This small molecule binds to this protein.
Small molecule (SMILES): O=c1[nH]cnc2c1ncn2[C@@H]1O[C@H](COP(=O)(O)O)[C@@H](O)[C@H]1O

Binding-site contacts:
Ligand atom P contacts residue SER378 of chain 1.C at 3.6 Å.
Ligand atom O3P contacts residue GLY436 of chain 1.C at 2.8 Å (h-bond).
Ligand atom O6 contacts residue GLY462 of chain 1.C at 3.3 Å.
Ligand atom C5' contacts residue MET119 of chain 1.C at 3.6 Å (hydrophobic).
Ligand atom O1P contacts residue GLY377 of chain 1.C at 3.3 Å.
Ligand atom N1 contacts residue GLN490 of chain 1.C at 2.9 Å (h-bond).
Ligand atom O2P contacts residue SER437 of chain 1.C at 2.8 Å (h-bond).
Ligand atom C5 contacts residue MET463 of chain 1.C at 3.6 Å (hydrophobic).
Ligand atom O2P contacts residue SER378 of chain 1.C at 2.6 Å (h-bond).
Ligand atom C4 contacts residue ILE379 of chain 1.C at 3.6 Å (hydrophobic).
Ligand atom O1P contacts residue SER437 of chain 1.C at 3.6 Å.
Ligand atom C4 contacts residue NAD1 of chain 1.W at 3.6 Å.
Ligand atom O3P contacts residue SER437 of chain 1.C at 3.3 Å (h-bond).
Ligand atom C3' contacts residue ASP413 of chain 1.C at 3.5 Å.
Ligand atom O1P contacts residue GLY415 of chain 1.C at 3.0 Å (h-bond).
Ligand atom C8 contacts residue MET119 of chain 1.C at 3.4 Å (hydrophobic).
Ligand atom O6 contacts residue GLY491 of chain 1.C at 3.4 Å.
Ligand atom C2 contacts residue GLN490 of chain 1.C at 3.5 Å.
Ligand atom N7 contacts residue MET463 of chain 1.C at 2.9 Å (h-bond).
Ligand atom C4' contacts residue ASP413 of chain 1.C at 3.6 Å.
Ligand atom C2' contacts residue ASP413 of chain 1.C at 3.6 Å.
Ligand atom C2 contacts residue NAD1 of chain 1.W at 3.3 Å.
Ligand atom O1P contacts residue SER378 of chain 1.C at 3.0 Å (h-bond).
Ligand atom C2 contacts residue CYS380 of chain 1.C at 3.1 Å (hydrophobic).
Ligand atom C5 contacts residue ILE379 of chain 1.C at 3.5 Å (hydrophobic).
Ligand atom P contacts residue SER437 of chain 1.C at 3.6 Å.
Ligand atom N3 contacts residue NAD1 of chain 1.W at 3.2 Å.
Ligand atom O2' contacts residue ARG371 of chain 1.C at 3.5 Å (salt-bridge).
Ligand atom N3 contacts residue CYS380 of chain 1.C at 3.5 Å (h-bond).
Ligand atom O2' contacts residue ASP413 of chain 1.C at 2.6 Å (salt-bridge).
Ligand atom C3' contacts residue SER117 of chain 1.C at 3.4 Å.
Ligand atom O3' contacts residue ASP413 of chain 1.C at 2.6 Å (salt-bridge).
Ligand atom N7 contacts residue GLY462 of chain 1.C at 3.3 Å.
Ligand atom O3' contacts residue ARG371 of chain 1.C at 3.5 Å (salt-bridge).
Ligand atom O6 contacts residue GLY464 of chain 1.C at 2.8 Å (h-bond).
Ligand atom O5' contacts residue GLY377 of chain 1.C at 3.3 Å.
Ligand atom O6 contacts residue MET463 of chain 1.C at 3.1 Å (h-bond).
Ligand atom O5' contacts residue GLY414 of chain 1.C at 3.4 Å.
Ligand atom O3' contacts residue SER117 of chain 1.C at 2.6 Å (h-bond).
Ligand atom O2P contacts residue TYR460 of chain 1.C at 2.6 Å (h-bond).

Sequence of chain 1.C:
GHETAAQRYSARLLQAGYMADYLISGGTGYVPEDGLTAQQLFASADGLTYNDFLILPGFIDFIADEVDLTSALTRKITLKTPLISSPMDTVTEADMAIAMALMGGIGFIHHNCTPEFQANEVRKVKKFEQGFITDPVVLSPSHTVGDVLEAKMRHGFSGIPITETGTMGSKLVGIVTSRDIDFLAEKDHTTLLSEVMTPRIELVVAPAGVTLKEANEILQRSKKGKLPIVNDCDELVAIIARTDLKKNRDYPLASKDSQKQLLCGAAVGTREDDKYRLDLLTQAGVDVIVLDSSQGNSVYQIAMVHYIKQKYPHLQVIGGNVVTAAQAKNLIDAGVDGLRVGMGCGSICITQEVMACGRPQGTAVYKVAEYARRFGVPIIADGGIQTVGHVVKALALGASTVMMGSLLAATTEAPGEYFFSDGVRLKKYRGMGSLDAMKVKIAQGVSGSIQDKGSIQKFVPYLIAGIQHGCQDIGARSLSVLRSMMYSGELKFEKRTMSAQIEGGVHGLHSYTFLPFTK